This protein binds this small molecule.
Small molecule (SMILES): O=c1[nH]c2cc(C(F)(F)F)c(N3CCOCC3)cc2n(CP(=O)(O)O)c1=O

Sequence of chain 1.B:
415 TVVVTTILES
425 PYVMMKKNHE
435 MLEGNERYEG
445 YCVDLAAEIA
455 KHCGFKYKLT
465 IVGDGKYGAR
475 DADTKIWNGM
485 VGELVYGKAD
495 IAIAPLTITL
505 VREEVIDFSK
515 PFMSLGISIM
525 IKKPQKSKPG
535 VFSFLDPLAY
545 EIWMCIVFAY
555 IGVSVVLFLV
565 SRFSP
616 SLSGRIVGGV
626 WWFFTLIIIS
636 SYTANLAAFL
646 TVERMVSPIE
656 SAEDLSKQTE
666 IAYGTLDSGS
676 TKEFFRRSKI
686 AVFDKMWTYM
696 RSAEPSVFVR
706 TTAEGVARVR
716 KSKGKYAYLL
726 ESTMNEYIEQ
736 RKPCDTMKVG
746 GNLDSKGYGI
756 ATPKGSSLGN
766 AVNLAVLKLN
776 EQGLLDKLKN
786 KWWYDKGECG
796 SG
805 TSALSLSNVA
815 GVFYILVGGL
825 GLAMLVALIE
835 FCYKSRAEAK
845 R

Binding-site contacts:
Ligand atom CAI contacts residue TYR471 of chain 1.B at 3.7 Å (hydrophobic).
Ligand atom CAT contacts residue TYR471 of chain 1.B at 3.8 Å (hydrophobic).
Ligand atom OAQ contacts residue THR707 of chain 1.B at 3.5 Å (h-bond).
Ligand atom CAW contacts residue TYR471 of chain 1.B at 3.5 Å (hydrophobic).
Ligand atom NAP contacts residue THR501 of chain 1.B at 3.3 Å (h-bond).
Ligand atom CAZ contacts residue TYR471 of chain 1.B at 3.5 Å (hydrophobic).
Ligand atom NAY contacts residue TYR471 of chain 1.B at 3.8 Å.
Ligand atom FAF contacts residue TYR426 of chain 1.B at 3.9 Å.
Ligand atom OAQ contacts residue MET729 of chain 1.B at 3.9 Å.
Ligand atom CAV contacts residue TYR471 of chain 1.B at 3.5 Å (hydrophobic).
Ligand atom OAE contacts residue SER675 of chain 1.B at 3.5 Å (h-bond).
Ligand atom CAJ contacts residue TYR471 of chain 1.B at 3.4 Å (hydrophobic).
Ligand atom OAA contacts residue LEU500 of chain 1.B at 3.6 Å.
Ligand atom CAL contacts residue THR707 of chain 1.B at 3.6 Å.
Ligand atom CAS contacts residue TYR471 of chain 1.B at 3.3 Å (hydrophobic).
Ligand atom OAD contacts residue GLY674 of chain 1.B at 3.8 Å.
Ligand atom CAV contacts residue PRO499 of chain 1.B at 3.6 Å (hydrophobic).
Ligand atom OAD contacts residue SER675 of chain 1.B at 2.3 Å (h-bond).
Ligand atom CAK contacts residue THR707 of chain 1.B at 3.9 Å.
Ligand atom CAT contacts residue THR501 of chain 1.B at 3.4 Å.
Ligand atom NAP contacts residue PRO499 of chain 1.B at 2.9 Å (h-bond).
Ligand atom OAB contacts residue ARG506 of chain 1.B at 2.8 Å (salt-bridge).
Ligand atom NAP contacts residue TYR471 of chain 1.B at 3.7 Å.
Ligand atom CAJ contacts residue TYR753 of chain 1.B at 3.7 Å (hydrophobic).
Ligand atom FAF contacts residue PRO499 of chain 1.B at 3.3 Å.
Ligand atom FAF contacts residue TYR471 of chain 1.B at 3.4 Å.
Ligand atom PBA contacts residue SER675 of chain 1.B at 3.4 Å.
Ligand atom CAZ contacts residue MET729 of chain 1.B at 3.6 Å (hydrophobic).
Ligand atom FAG contacts residue MET729 of chain 1.B at 3.1 Å.
Ligand atom CAU contacts residue ARG506 of chain 1.B at 3.7 Å.
Ligand atom CAJ contacts residue PRO499 of chain 1.B at 3.4 Å (hydrophobic).
Ligand atom OAC contacts residue GLY674 of chain 1.B at 3.6 Å.
Ligand atom FAG contacts residue TYR753 of chain 1.B at 3.4 Å.
Ligand atom OAC contacts residue SER675 of chain 1.B at 3.7 Å.
Ligand atom OAA contacts residue ARG506 of chain 1.B at 2.4 Å (salt-bridge).
Ligand atom CAR contacts residue TYR471 of chain 1.B at 3.9 Å (hydrophobic).
Ligand atom FAH contacts residue TYR471 of chain 1.B at 3.2 Å.
Ligand atom CAT contacts residue ARG506 of chain 1.B at 3.8 Å.
Ligand atom FAH contacts residue MET729 of chain 1.B at 3.1 Å.
Ligand atom OAA contacts residue THR501 of chain 1.B at 2.8 Å (h-bond).